Sequence of chain 1.F:
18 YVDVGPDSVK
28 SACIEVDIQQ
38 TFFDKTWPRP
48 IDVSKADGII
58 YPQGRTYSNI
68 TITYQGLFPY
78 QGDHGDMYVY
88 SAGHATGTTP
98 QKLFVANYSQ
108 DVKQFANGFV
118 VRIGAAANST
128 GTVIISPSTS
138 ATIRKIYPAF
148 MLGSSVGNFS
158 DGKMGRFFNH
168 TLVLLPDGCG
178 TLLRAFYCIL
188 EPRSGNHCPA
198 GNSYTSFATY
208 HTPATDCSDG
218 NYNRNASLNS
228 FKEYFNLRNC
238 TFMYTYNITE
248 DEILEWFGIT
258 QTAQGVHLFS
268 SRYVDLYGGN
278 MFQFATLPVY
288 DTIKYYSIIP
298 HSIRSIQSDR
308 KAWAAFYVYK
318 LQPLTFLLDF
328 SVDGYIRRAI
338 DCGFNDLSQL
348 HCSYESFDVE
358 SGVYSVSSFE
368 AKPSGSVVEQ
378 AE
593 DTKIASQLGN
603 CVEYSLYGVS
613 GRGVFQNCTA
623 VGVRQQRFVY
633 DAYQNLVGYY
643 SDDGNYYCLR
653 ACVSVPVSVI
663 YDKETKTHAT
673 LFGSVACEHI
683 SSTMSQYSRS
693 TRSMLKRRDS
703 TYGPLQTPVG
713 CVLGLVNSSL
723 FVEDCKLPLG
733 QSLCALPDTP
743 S

A small-molecule ligand and the protein it binds are described below.
Small molecule (SMILES): CC(=O)N[C@@H]1[C@@H](O)[C@H](O)[C@@H](CO)O[C@H]1O

Binding-site contacts:
Ligand atom O7 contacts residue LEU707 of chain 1.F at 3.4 Å.
Ligand atom C7 contacts residue ASN719 of chain 1.F at 3.6 Å.
Ligand atom O5 contacts residue SER721 of chain 1.F at 3.3 Å (h-bond).
Ligand atom O5 contacts residue ASN719 of chain 1.F at 2.4 Å (h-bond).
Ligand atom O6 contacts residue SER721 of chain 1.F at 4.4 Å.
Ligand atom C4 contacts residue ASN719 of chain 1.F at 4.2 Å.
Ligand atom C7 contacts residue LEU707 of chain 1.F at 4.0 Å (hydrophobic).
Ligand atom C3 contacts residue ASN719 of chain 1.F at 3.8 Å.
Ligand atom N2 contacts residue ASN719 of chain 1.F at 2.8 Å (h-bond).
Ligand atom C8 contacts residue ASN719 of chain 1.F at 3.9 Å.
Ligand atom C6 contacts residue SER721 of chain 1.F at 3.3 Å.
Ligand atom C5 contacts residue SER721 of chain 1.F at 3.7 Å.
Ligand atom O7 contacts residue GLN708 of chain 1.F at 3.7 Å.
Ligand atom C1 contacts residue SER721 of chain 1.F at 4.3 Å.
Ligand atom C1 contacts residue ASN719 of chain 1.F at 1.4 Å.
Ligand atom O7 contacts residue ASN719 of chain 1.F at 4.4 Å.
Ligand atom C2 contacts residue ASN719 of chain 1.F at 2.4 Å.
Ligand atom C5 contacts residue ASN719 of chain 1.F at 3.7 Å.